Binding-site contacts:
Ligand atom C8 contacts residue ASN67 of chain 28.A at 4.0 Å.
Ligand atom O7 contacts residue ASN67 of chain 28.A at 3.0 Å (h-bond).
Ligand atom N2 contacts residue ASN67 of chain 28.A at 2.9 Å (h-bond).
Ligand atom C7 contacts residue MET118 of chain 28.A at 4.0 Å (hydrophobic).
Ligand atom C1 contacts residue ASN67 of chain 28.A at 1.4 Å.
Ligand atom C7 contacts residue ASN67 of chain 28.A at 3.2 Å.
Ligand atom O5 contacts residue ASN67 of chain 28.A at 2.4 Å (h-bond).
Ligand atom C4 contacts residue ASN67 of chain 28.A at 4.2 Å.
Ligand atom C2 contacts residue ASN67 of chain 28.A at 2.5 Å.
Ligand atom C3 contacts residue ASN67 of chain 28.A at 3.8 Å.
Ligand atom C5 contacts residue ASN67 of chain 28.A at 3.7 Å.
Ligand atom C8 contacts residue PHE90 of chain 28.A at 4.0 Å (hydrophobic).
Ligand atom C8 contacts residue MET118 of chain 28.A at 3.8 Å (hydrophobic).
Ligand atom O7 contacts residue MET118 of chain 28.A at 3.5 Å.

A small-molecule ligand and the protein it binds are described below.
Small molecule (SMILES): CC(=O)N[C@@H]1[C@@H](O)[C@H](O)[C@@H](CO)O[C@H]1O

Sequence of chain 28.A:
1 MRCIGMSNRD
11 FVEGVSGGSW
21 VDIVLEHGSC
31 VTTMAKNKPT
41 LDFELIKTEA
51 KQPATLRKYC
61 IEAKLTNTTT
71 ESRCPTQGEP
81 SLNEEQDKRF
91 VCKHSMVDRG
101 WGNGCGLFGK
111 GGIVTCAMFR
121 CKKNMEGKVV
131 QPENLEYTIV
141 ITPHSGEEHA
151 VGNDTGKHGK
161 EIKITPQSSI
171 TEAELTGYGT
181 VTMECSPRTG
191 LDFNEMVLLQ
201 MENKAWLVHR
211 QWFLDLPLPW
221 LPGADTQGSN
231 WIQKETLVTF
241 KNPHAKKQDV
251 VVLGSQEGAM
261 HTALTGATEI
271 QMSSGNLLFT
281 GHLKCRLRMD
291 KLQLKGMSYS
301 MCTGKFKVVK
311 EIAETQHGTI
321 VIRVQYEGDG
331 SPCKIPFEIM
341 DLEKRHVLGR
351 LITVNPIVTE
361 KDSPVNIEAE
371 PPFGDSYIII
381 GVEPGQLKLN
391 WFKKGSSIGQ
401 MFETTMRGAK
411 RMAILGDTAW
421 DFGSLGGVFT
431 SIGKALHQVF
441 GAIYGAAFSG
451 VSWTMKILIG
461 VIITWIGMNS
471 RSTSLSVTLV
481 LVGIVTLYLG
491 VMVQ